Sequence of chain 1.A:
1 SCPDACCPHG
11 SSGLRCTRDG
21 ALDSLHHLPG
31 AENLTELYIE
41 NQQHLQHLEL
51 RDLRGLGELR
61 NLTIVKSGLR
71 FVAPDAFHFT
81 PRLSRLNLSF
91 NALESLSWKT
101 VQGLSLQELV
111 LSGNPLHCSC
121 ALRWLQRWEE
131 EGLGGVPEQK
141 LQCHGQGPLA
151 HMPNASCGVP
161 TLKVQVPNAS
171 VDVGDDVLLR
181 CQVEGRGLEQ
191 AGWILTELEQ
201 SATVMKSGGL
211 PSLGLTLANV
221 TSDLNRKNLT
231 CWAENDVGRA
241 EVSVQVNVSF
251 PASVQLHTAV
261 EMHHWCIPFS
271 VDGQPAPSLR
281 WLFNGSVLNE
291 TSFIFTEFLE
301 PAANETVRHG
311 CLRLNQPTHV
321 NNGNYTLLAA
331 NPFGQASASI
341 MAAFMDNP

A protein and the small-molecule ligand that binds it are described below.
Small molecule (SMILES): CC(=O)N[C@@H]1[C@@H](O)[C@H](O)[C@@H](CO)O[C@H]1O

Binding-site contacts:
Ligand atom O7 contacts residue PRO153 of chain 1.A at 4.3 Å.
Ligand atom C1 contacts residue GLU130 of chain 1.A at 3.6 Å.
Ligand atom C8 contacts residue GLN126 of chain 1.A at 3.9 Å.
Ligand atom C5 contacts residue GLU130 of chain 1.A at 4.1 Å.
Ligand atom C3 contacts residue GLU130 of chain 1.A at 4.3 Å.
Ligand atom O7 contacts residue MET152 of chain 1.A at 3.8 Å.
Ligand atom C5 contacts residue ASN154 of chain 1.A at 3.7 Å.
Ligand atom C7 contacts residue ASN154 of chain 1.A at 3.7 Å.
Ligand atom N2 contacts residue MET152 of chain 1.A at 4.3 Å.
Ligand atom C8 contacts residue HIS151 of chain 1.A at 3.5 Å.
Ligand atom C8 contacts residue MET152 of chain 1.A at 3.5 Å (hydrophobic).
Ligand atom C2 contacts residue GLU130 of chain 1.A at 4.3 Å.
Ligand atom C6 contacts residue ARG123 of chain 1.A at 4.1 Å.
Ligand atom C3 contacts residue ASN154 of chain 1.A at 3.9 Å.
Ligand atom O5 contacts residue ARG123 of chain 1.A at 3.8 Å.
Ligand atom N2 contacts residue GLN126 of chain 1.A at 4.0 Å.
Ligand atom C4 contacts residue ASN154 of chain 1.A at 4.3 Å.
Ligand atom N2 contacts residue ASN154 of chain 1.A at 3.0 Å (h-bond).
Ligand atom O5 contacts residue GLU130 of chain 1.A at 4.2 Å.
Ligand atom C1 contacts residue GLN126 of chain 1.A at 3.8 Å.
Ligand atom C7 contacts residue MET152 of chain 1.A at 3.6 Å (hydrophobic).
Ligand atom O5 contacts residue ASN154 of chain 1.A at 2.4 Å (h-bond).
Ligand atom C5 contacts residue ARG123 of chain 1.A at 4.0 Å.
Ligand atom C1 contacts residue ASN154 of chain 1.A at 1.5 Å.
Ligand atom N2 contacts residue GLU130 of chain 1.A at 4.4 Å.
Ligand atom C1 contacts residue ARG123 of chain 1.A at 3.6 Å.
Ligand atom C7 contacts residue GLN126 of chain 1.A at 4.2 Å.
Ligand atom C2 contacts residue ASN154 of chain 1.A at 2.6 Å.
Ligand atom O7 contacts residue ASN154 of chain 1.A at 3.8 Å.
Ligand atom C8 contacts residue ALA150 of chain 1.A at 3.3 Å (hydrophobic).